Binding-site contacts:
Ligand atom C3 contacts residue THR407 of chain 1.E at 3.9 Å.
Ligand atom N2 contacts residue LEU406 of chain 1.E at 3.2 Å (h-bond).
Ligand atom C4 contacts residue LEU406 of chain 1.E at 3.8 Å (hydrophobic).
Ligand atom N2 contacts residue ZN1 of chain 1.UA at 2.8 Å.
Ligand atom C3 contacts residue LEU406 of chain 1.E at 3.4 Å (hydrophobic).
Ligand atom O4 contacts residue ZN1 of chain 1.TA at 2.2 Å.
Ligand atom N2 contacts residue CO31 of chain 1.VA at 2.8 Å (h-bond).
Ligand atom C11 contacts residue LEU406 of chain 1.E at 3.7 Å (hydrophobic).
Ligand atom C5 contacts residue LEU406 of chain 1.E at 3.2 Å (hydrophobic).
Ligand atom N2 contacts residue ZN1 of chain 1.TA at 3.0 Å.
Ligand atom O4 contacts residue ASP298 of chain 1.E at 3.2 Å (salt-bridge).
Ligand atom BR1 contacts residue MET311 of chain 1.E at 3.7 Å.
Ligand atom O3 contacts residue LYS305 of chain 1.E at 3.0 Å (salt-bridge).
Ligand atom C2 contacts residue GLY408 of chain 1.E at 3.8 Å.
Ligand atom C11 contacts residue ZN1 of chain 1.UA at 2.8 Å.
Ligand atom O4 contacts residue CO31 of chain 1.VA at 3.0 Å (h-bond).
Ligand atom C3 contacts residue THR405 of chain 1.E at 3.7 Å.
Ligand atom O4 contacts residue GLY381 of chain 1.E at 3.8 Å.
Ligand atom BR1 contacts residue PHE317 of chain 1.E at 3.6 Å.
Ligand atom C11 contacts residue ZN1 of chain 1.TA at 3.7 Å.
Ligand atom O2 contacts residue CO31 of chain 1.VA at 3.2 Å (h-bond).
Ligand atom C2 contacts residue PHE317 of chain 1.E at 3.7 Å (hydrophobic).
Ligand atom O4 contacts residue LYS293 of chain 1.E at 3.3 Å (salt-bridge).
Ligand atom O3 contacts residue ZN1 of chain 1.TA at 3.7 Å.
Ligand atom O4 contacts residue ZN1 of chain 1.UA at 2.1 Å.
Ligand atom N2 contacts residue ASP378 of chain 1.E at 3.0 Å (salt-bridge).
Ligand atom N2 contacts residue LYS293 of chain 1.E at 3.7 Å.
Ligand atom C3 contacts residue GLY408 of chain 1.E at 3.6 Å.
Ligand atom O3 contacts residue ZN1 of chain 1.UA at 2.2 Å.
Ligand atom C1 contacts residue GLY408 of chain 1.E at 3.7 Å.
Ligand atom C11 contacts residue ASP378 of chain 1.E at 3.1 Å.
Ligand atom C13 contacts residue GLY408 of chain 1.E at 3.6 Å.
Ligand atom C12 contacts residue GLY408 of chain 1.E at 3.6 Å.
Ligand atom O2 contacts residue LEU406 of chain 1.E at 3.6 Å (h-bond).
Ligand atom C10 contacts residue SER473 of chain 1.E at 3.6 Å.
Ligand atom O4 contacts residue GLU380 of chain 1.E at 2.8 Å (salt-bridge).
Ligand atom C4 contacts residue GLY408 of chain 1.E at 3.5 Å.
Ligand atom O3 contacts residue ASP298 of chain 1.E at 3.1 Å (salt-bridge).
Ligand atom O3 contacts residue ASP378 of chain 1.E at 2.9 Å (salt-bridge).
Ligand atom O4 contacts residue ASP378 of chain 1.E at 2.8 Å (salt-bridge).

Sequence of chain 1.E:
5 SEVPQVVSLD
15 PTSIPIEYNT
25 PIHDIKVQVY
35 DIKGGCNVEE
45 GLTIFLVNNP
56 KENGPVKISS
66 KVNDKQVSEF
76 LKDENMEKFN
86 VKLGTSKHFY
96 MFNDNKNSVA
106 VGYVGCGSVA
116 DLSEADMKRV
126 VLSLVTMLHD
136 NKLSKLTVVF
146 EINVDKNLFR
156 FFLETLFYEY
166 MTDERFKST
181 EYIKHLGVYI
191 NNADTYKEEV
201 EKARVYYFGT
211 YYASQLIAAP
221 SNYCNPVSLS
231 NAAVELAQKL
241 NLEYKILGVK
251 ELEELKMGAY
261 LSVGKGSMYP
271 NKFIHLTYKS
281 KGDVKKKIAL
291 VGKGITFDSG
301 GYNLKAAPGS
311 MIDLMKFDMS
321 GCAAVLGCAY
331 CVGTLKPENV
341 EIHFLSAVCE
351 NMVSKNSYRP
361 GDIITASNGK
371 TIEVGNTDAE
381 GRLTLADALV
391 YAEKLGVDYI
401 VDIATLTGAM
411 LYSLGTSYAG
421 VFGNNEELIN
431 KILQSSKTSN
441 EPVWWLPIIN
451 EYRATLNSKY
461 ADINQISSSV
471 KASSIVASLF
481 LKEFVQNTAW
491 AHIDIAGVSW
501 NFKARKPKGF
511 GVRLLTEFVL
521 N

The small molecule below binds the protein below.
Small molecule (SMILES): CC(C)(C)OC(=O)N[C@@H](C(=O)NO)c1ccc(Br)cc1